Binding-site contacts:
Ligand atom C3 contacts residue ASP150 of chain 1.A at 4.3 Å.
Ligand atom C3 contacts residue TYR156 of chain 1.A at 3.8 Å (hydrophobic).
Ligand atom C1 contacts residue ASN152 of chain 1.A at 4.0 Å.
Ligand atom C2 contacts residue GLN148 of chain 1.A at 4.3 Å.
Ligand atom C6 contacts residue ASN152 of chain 1.A at 4.1 Å.
Ligand atom O1 contacts residue ASN152 of chain 1.A at 3.9 Å.
Ligand atom C1 contacts residue TYR168 of chain 1.A at 4.5 Å (hydrophobic).
Ligand atom O4 contacts residue VAL154 of chain 1.A at 4.5 Å.
Ligand atom C4 contacts residue VAL154 of chain 1.A at 4.3 Å (hydrophobic).
Ligand atom O2 contacts residue ASN152 of chain 1.A at 3.0 Å (h-bond).
Ligand atom O2 contacts residue MET170 of chain 1.A at 4.0 Å.
Ligand atom C4 contacts residue ASN152 of chain 1.A at 4.0 Å.
Ligand atom O1 contacts residue ASP150 of chain 1.A at 4.5 Å.
Ligand atom C4 contacts residue GLN148 of chain 1.A at 4.4 Å.
Ligand atom C5 contacts residue TYR168 of chain 1.A at 4.3 Å (hydrophobic).
Ligand atom C4 contacts residue TYR156 of chain 1.A at 3.4 Å (hydrophobic).
Ligand atom O3 contacts residue ASP150 of chain 1.A at 3.8 Å.
Ligand atom C6 contacts residue ALA166 of chain 1.A at 4.4 Å (hydrophobic).
Ligand atom C2 contacts residue ASN152 of chain 1.A at 4.0 Å.
Ligand atom O2 contacts residue ASP150 of chain 1.A at 2.6 Å (salt-bridge).
Ligand atom C6 contacts residue TYR168 of chain 1.A at 3.3 Å (hydrophobic).
Ligand atom O1 contacts residue MET170 of chain 1.A at 4.0 Å.
Ligand atom O6 contacts residue VAL163 of chain 1.A at 4.1 Å.
Ligand atom C2 contacts residue ASP150 of chain 1.A at 3.4 Å.
Ligand atom O2 contacts residue GLN148 of chain 1.A at 3.5 Å (h-bond).
Ligand atom C5 contacts residue ASN152 of chain 1.A at 4.0 Å.
Ligand atom C3 contacts residue GLN148 of chain 1.A at 4.0 Å.
Ligand atom O1 contacts residue TYR168 of chain 1.A at 4.2 Å.
Ligand atom O5 contacts residue TYR168 of chain 1.A at 3.5 Å.
Ligand atom C6 contacts residue VAL163 of chain 1.A at 3.8 Å (hydrophobic).
Ligand atom O4 contacts residue VAL163 of chain 1.A at 3.8 Å.
Ligand atom O3 contacts residue TYR156 of chain 1.A at 3.2 Å (h-bond).
Ligand atom O3 contacts residue GLN148 of chain 1.A at 2.9 Å (h-bond).
Ligand atom O6 contacts residue TYR168 of chain 1.A at 2.4 Å (h-bond).
Ligand atom O5 contacts residue ASN152 of chain 1.A at 3.2 Å (h-bond).
Ligand atom O4 contacts residue TYR156 of chain 1.A at 2.7 Å (h-bond).

The small molecule below binds the protein below.
Small molecule (SMILES): OC[C@H]1O[C@@H](O)[C@@H](O)[C@@H](O)[C@@H]1O

Sequence of chain 1.A:
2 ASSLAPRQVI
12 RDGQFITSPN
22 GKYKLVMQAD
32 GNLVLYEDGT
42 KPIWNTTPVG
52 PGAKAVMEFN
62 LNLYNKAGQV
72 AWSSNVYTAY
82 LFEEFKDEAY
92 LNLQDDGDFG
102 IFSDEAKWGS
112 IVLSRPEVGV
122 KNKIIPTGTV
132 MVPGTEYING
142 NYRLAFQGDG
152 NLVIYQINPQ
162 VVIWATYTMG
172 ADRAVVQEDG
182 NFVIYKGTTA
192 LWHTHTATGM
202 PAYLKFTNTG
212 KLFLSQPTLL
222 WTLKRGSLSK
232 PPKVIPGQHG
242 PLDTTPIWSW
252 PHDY